Binding-site contacts:
Ligand atom C6 contacts residue ALA42 of chain 1.A at 3.8 Å (hydrophobic).
Ligand atom CAP contacts residue LEU157 of chain 1.A at 3.6 Å (hydrophobic).
Ligand atom CAL contacts residue CYS92 of chain 1.A at 3.6 Å (hydrophobic).
Ligand atom OAI contacts residue LEU157 of chain 1.A at 3.5 Å.
Ligand atom OAT contacts residue CYS92 of chain 1.A at 3.2 Å (h-bond).
Ligand atom C2 contacts residue CYS92 of chain 1.A at 3.8 Å (hydrophobic).
Ligand atom C5 contacts residue ALA42 of chain 1.A at 3.8 Å (hydrophobic).
Ligand atom NAH contacts residue LEU91 of chain 1.A at 3.7 Å.
Ligand atom CAS contacts residue CYS92 of chain 1.A at 3.7 Å (hydrophobic).
Ligand atom C6 contacts residue GLU90 of chain 1.A at 3.2 Å.
Ligand atom N1 contacts residue LEU91 of chain 1.A at 3.6 Å.
Ligand atom CAX contacts residue GLU96 of chain 1.A at 3.8 Å.
Ligand atom CBD contacts residue ILE18 of chain 1.A at 3.6 Å (hydrophobic).
Ligand atom CAM contacts residue ASP154 of chain 1.A at 3.6 Å.
Ligand atom NAE contacts residue LEU157 of chain 1.A at 3.8 Å.
Ligand atom OAT contacts residue LEU91 of chain 1.A at 3.5 Å.
Ligand atom OAI contacts residue ASP154 of chain 1.A at 3.0 Å (salt-bridge).
Ligand atom CAL contacts residue GLY95 of chain 1.A at 3.7 Å.
Ligand atom OAI contacts residue GLY153 of chain 1.A at 3.8 Å.
Ligand atom CAW contacts residue ILE18 of chain 1.A at 3.4 Å (hydrophobic).
Ligand atom C4 contacts residue LEU143 of chain 1.A at 3.4 Å (hydrophobic).
Ligand atom N1 contacts residue CYS92 of chain 1.A at 2.8 Å (h-bond).
Ligand atom C5 contacts residue LEU143 of chain 1.A at 3.4 Å (hydrophobic).
Ligand atom CAU contacts residue THR93 of chain 1.A at 3.7 Å.
Ligand atom CBF contacts residue ILE18 of chain 1.A at 3.7 Å (hydrophobic).
Ligand atom NAH contacts residue CYS92 of chain 1.A at 2.9 Å (h-bond).
Ligand atom C6 contacts residue CYS92 of chain 1.A at 3.5 Å (hydrophobic).
Ligand atom C6 contacts residue LEU143 of chain 1.A at 3.6 Å (hydrophobic).
Ligand atom N3 contacts residue LEU143 of chain 1.A at 3.6 Å.
Ligand atom CAM contacts residue SER158 of chain 1.A at 3.4 Å.
Ligand atom CAU contacts residue GLN28 of chain 1.A at 3.2 Å.
Ligand atom CBD contacts residue GLU96 of chain 1.A at 3.8 Å.
Ligand atom CAM contacts residue ASN141 of chain 1.A at 3.7 Å.
Ligand atom CAO contacts residue LEU157 of chain 1.A at 3.5 Å (hydrophobic).
Ligand atom CAJ contacts residue LEU157 of chain 1.A at 3.7 Å (hydrophobic).
Ligand atom CAM contacts residue GLY153 of chain 1.A at 3.7 Å.
Ligand atom N1 contacts residue LEU143 of chain 1.A at 3.8 Å.
Ligand atom C2 contacts residue LEU91 of chain 1.A at 3.8 Å (hydrophobic).
Ligand atom CAR contacts residue GLY95 of chain 1.A at 3.8 Å.
Ligand atom CAS contacts residue GLY95 of chain 1.A at 3.8 Å.

The small molecule below binds the protein below.
Small molecule (SMILES): CNC(=O)c1ccccc1Nc1nc(Nc2ccc(N3CCOCC3)cc2OC)ncc1Cl

Sequence of chain 1.A:
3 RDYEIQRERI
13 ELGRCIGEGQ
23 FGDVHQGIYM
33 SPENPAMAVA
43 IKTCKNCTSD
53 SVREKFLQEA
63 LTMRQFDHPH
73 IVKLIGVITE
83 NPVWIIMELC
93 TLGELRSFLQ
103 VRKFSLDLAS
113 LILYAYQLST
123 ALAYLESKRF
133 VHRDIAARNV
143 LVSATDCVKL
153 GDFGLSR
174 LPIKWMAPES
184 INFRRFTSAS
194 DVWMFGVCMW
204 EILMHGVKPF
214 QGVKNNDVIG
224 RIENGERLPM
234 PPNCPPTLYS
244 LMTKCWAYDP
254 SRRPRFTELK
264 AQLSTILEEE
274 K